Sequence of chain 1.B:
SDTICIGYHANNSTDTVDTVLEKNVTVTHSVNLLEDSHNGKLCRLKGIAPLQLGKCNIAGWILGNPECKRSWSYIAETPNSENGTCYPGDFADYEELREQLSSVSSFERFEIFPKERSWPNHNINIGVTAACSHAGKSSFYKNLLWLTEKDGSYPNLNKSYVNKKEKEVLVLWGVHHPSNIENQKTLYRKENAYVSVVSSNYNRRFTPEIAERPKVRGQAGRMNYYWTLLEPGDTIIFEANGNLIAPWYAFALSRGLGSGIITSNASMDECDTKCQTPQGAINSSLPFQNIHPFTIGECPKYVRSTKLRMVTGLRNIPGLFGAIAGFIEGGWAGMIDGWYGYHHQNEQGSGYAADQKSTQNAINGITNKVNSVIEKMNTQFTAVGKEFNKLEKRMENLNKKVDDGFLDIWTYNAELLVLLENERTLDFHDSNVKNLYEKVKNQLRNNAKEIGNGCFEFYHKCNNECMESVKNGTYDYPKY

Binding-site contacts:
Ligand atom O3 contacts residue ARG223 of chain 1.B at 3.0 Å (salt-bridge).
Ligand atom C7 contacts residue GLU68 of chain 1.B at 3.9 Å.
Ligand atom N2 contacts residue ARG223 of chain 1.B at 3.5 Å (salt-bridge).
Ligand atom O6 contacts residue GLU88 of chain 1.B at 3.9 Å.
Ligand atom O7 contacts residue ARG223 of chain 1.B at 3.6 Å.
Ligand atom C8 contacts residue ARG223 of chain 1.B at 3.9 Å.
Ligand atom C4 contacts residue ASN89 of chain 1.B at 4.2 Å.
Ligand atom C3 contacts residue ARG223 of chain 1.B at 4.1 Å.
Ligand atom C7 contacts residue ASN66 of chain 1.B at 3.8 Å.
Ligand atom C7 contacts residue CYS92 of chain 1.B at 4.0 Å (hydrophobic).
Ligand atom C5 contacts residue ASN89 of chain 1.B at 3.6 Å.
Ligand atom C8 contacts residue ALA137 of chain 1.B at 4.2 Å (hydrophobic).
Ligand atom C3 contacts residue ASN89 of chain 1.B at 3.8 Å.
Ligand atom O7 contacts residue ASN89 of chain 1.B at 3.0 Å (h-bond).
Ligand atom C8 contacts residue SER139 of chain 1.B at 3.6 Å.
Ligand atom N2 contacts residue GLU68 of chain 1.B at 3.7 Å.
Ligand atom C5 contacts residue ARG223 of chain 1.B at 4.5 Å.
Ligand atom C1 contacts residue ASN89 of chain 1.B at 1.4 Å.
Ligand atom C6 contacts residue ARG223 of chain 1.B at 3.9 Å.
Ligand atom O7 contacts residue CYS92 of chain 1.B at 3.5 Å.
Ligand atom C2 contacts residue ASN89 of chain 1.B at 2.5 Å.
Ligand atom C8 contacts residue CYS138 of chain 1.B at 4.2 Å (hydrophobic).
Ligand atom O5 contacts residue ASN89 of chain 1.B at 2.3 Å (h-bond).
Ligand atom O5 contacts residue ARG223 of chain 1.B at 4.2 Å.
Ligand atom C2 contacts residue ARG223 of chain 1.B at 3.9 Å.
Ligand atom C8 contacts residue CYS92 of chain 1.B at 3.7 Å (hydrophobic).
Ligand atom C1 contacts residue GLU68 of chain 1.B at 4.3 Å.
Ligand atom C8 contacts residue ASN66 of chain 1.B at 3.4 Å.
Ligand atom N2 contacts residue ASN89 of chain 1.B at 3.0 Å (h-bond).
Ligand atom C8 contacts residue GLU68 of chain 1.B at 3.7 Å.
Ligand atom C8 contacts residue PRO67 of chain 1.B at 4.3 Å (hydrophobic).
Ligand atom O6 contacts residue ARG223 of chain 1.B at 4.4 Å.
Ligand atom C7 contacts residue ARG223 of chain 1.B at 3.4 Å.
Ligand atom C7 contacts residue ASN89 of chain 1.B at 3.2 Å.
Ligand atom O7 contacts residue ASN66 of chain 1.B at 3.1 Å (h-bond).
Ligand atom C8 contacts residue ASN89 of chain 1.B at 4.5 Å.

This small molecule binds to this protein.
Small molecule (SMILES): CC(=O)N[C@H]1[C@H](O[C@H]2[C@H](O)[C@@H](NC(C)=O)CO[C@@H]2CO)O[C@H](CO)[C@@H](O[C@@H]2O[C@H](CO)[C@@H](O)[C@H](O)[C@@H]2O)[C@@H]1O